The protein below binds the small molecule below.
Small molecule (SMILES): CC(C)(C)C(=O)N[C@@H](C(=O)NO)c1ccc(-c2cc(F)c(F)c(F)c2)cc1

Binding-site contacts:
Ligand atom FAI contacts residue LEU314 of chain 1.F at 3.7 Å.
Ligand atom OAE contacts residue LEU406 of chain 1.F at 3.7 Å.
Ligand atom OAF contacts residue ZN1 of chain 1.FB at 2.0 Å.
Ligand atom CAU contacts residue LEU411 of chain 1.F at 3.6 Å (hydrophobic).
Ligand atom CAX contacts residue LEU411 of chain 1.F at 3.6 Å (hydrophobic).
Ligand atom NAP contacts residue LEU406 of chain 1.F at 3.2 Å (h-bond).
Ligand atom OAF contacts residue CO31 of chain 1.GB at 2.9 Å (h-bond).
Ligand atom O contacts residue ZN1 of chain 1.HB at 2.2 Å.
Ligand atom C contacts residue ZN1 of chain 1.HB at 2.9 Å.
Ligand atom CAK contacts residue GLY408 of chain 1.F at 3.7 Å.
Ligand atom OAF contacts residue ASP298 of chain 1.F at 3.1 Å (salt-bridge).
Ligand atom CAM contacts residue LEU406 of chain 1.F at 3.7 Å (hydrophobic).
Ligand atom FAH contacts residue ALA496 of chain 1.F at 2.9 Å.
Ligand atom NAP contacts residue CO31 of chain 1.GB at 2.6 Å (h-bond).
Ligand atom CAM contacts residue GLY408 of chain 1.F at 3.4 Å.
Ligand atom NAP contacts residue LYS293 of chain 1.F at 3.6 Å (salt-bridge).
Ligand atom FAI contacts residue PHE502 of chain 1.F at 3.2 Å.
Ligand atom CAY contacts residue GLY408 of chain 1.F at 3.5 Å.
Ligand atom O contacts residue ASP378 of chain 1.F at 3.0 Å (salt-bridge).
Ligand atom OAF contacts residue ZN1 of chain 1.HB at 2.2 Å.
Ligand atom CAO contacts residue ALA496 of chain 1.F at 3.5 Å (hydrophobic).
Ligand atom OAF contacts residue ASP378 of chain 1.F at 3.0 Å (salt-bridge).
Ligand atom OAF contacts residue LYS293 of chain 1.F at 3.2 Å (salt-bridge).
Ligand atom CA contacts residue LEU406 of chain 1.F at 3.2 Å (hydrophobic).
Ligand atom FAH contacts residue PHE502 of chain 1.F at 3.5 Å.
Ligand atom CAV contacts residue GLY408 of chain 1.F at 3.6 Å.
Ligand atom OAE contacts residue THR407 of chain 1.F at 3.3 Å.
Ligand atom OAE contacts residue GLY408 of chain 1.F at 3.2 Å (h-bond).
Ligand atom O contacts residue LYS305 of chain 1.F at 3.0 Å (salt-bridge).
Ligand atom FAG contacts residue GLY309 of chain 1.F at 3.1 Å.
Ligand atom NAP contacts residue ZN1 of chain 1.FB at 3.0 Å.
Ligand atom OAF contacts residue GLU380 of chain 1.F at 2.6 Å (salt-bridge).
Ligand atom CAU contacts residue ALA496 of chain 1.F at 3.6 Å (hydrophobic).
Ligand atom CAJ contacts residue GLY408 of chain 1.F at 3.7 Å.
Ligand atom C contacts residue LEU406 of chain 1.F at 3.6 Å (hydrophobic).
Ligand atom O contacts residue ASP298 of chain 1.F at 3.0 Å (salt-bridge).
Ligand atom C contacts residue ASP378 of chain 1.F at 3.2 Å.
Ligand atom NAP contacts residue ZN1 of chain 1.HB at 2.9 Å.
Ligand atom FAG contacts residue MET311 of chain 1.F at 3.3 Å.
Ligand atom NAP contacts residue ASP378 of chain 1.F at 3.1 Å (salt-bridge).

Sequence of chain 1.F:
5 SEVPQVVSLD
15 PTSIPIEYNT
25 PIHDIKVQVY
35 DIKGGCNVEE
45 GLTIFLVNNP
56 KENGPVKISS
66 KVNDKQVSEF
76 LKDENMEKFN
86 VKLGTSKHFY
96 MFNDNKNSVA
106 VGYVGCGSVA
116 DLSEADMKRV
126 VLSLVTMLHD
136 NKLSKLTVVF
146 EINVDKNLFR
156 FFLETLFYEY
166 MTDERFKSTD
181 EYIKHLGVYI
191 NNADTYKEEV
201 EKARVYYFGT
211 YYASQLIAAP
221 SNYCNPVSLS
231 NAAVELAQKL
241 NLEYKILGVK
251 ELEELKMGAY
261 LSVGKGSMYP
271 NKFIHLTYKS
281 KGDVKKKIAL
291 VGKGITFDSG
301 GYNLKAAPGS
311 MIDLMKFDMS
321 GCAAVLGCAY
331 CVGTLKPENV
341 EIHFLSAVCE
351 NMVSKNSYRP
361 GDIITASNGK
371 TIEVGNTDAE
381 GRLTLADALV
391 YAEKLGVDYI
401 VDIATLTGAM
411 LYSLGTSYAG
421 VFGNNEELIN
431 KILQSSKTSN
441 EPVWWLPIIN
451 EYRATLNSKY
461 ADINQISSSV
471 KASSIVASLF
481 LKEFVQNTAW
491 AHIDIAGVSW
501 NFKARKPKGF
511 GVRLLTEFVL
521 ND